Binding-site contacts:
Ligand atom N3 contacts residue PRO419 of chain 1.H at 4.3 Å.
Ligand atom N6 contacts residue GLY639 of chain 1.H at 2.8 Å (h-bond).
Ligand atom N1 contacts residue ILE622 of chain 1.H at 4.4 Å.
Ligand atom C2 contacts residue GLY639 of chain 1.H at 3.7 Å.
Ligand atom O2P contacts residue PHE629 of chain 1.H at 4.0 Å.
Ligand atom C5 contacts residue PRO419 of chain 1.H at 4.2 Å (hydrophobic).
Ligand atom C6 contacts residue SER632 of chain 1.H at 4.3 Å.
Ligand atom N7 contacts residue PRO419 of chain 1.H at 4.4 Å.
Ligand atom N6 contacts residue PHE638 of chain 1.H at 3.8 Å.
Ligand atom C1' contacts residue HIS630 of chain 1.H at 4.0 Å.
Ligand atom C8 contacts residue HIS630 of chain 1.H at 3.4 Å.
Ligand atom O2P contacts residue HIS628 of chain 1.H at 4.3 Å.
Ligand atom N9 contacts residue PRO419 of chain 1.H at 4.2 Å.
Ligand atom O5' contacts residue PRO631 of chain 1.H at 4.1 Å.
Ligand atom N7 contacts residue SER632 of chain 1.H at 3.8 Å.
Ligand atom C6 contacts residue GLY639 of chain 1.H at 3.7 Å.
Ligand atom N1 contacts residue PRO631 of chain 1.H at 4.2 Å.
Ligand atom N7 contacts residue ASP609 of chain 1.H at 4.4 Å.
Ligand atom N6 contacts residue PRO631 of chain 1.H at 3.9 Å.
Ligand atom N6 contacts residue PRO633 of chain 1.H at 4.2 Å.
Ligand atom O4' contacts residue HIS630 of chain 1.H at 4.4 Å.
Ligand atom O4' contacts residue PRO631 of chain 1.H at 3.8 Å.
Ligand atom C6 contacts residue PRO631 of chain 1.H at 4.0 Å (hydrophobic).
Ligand atom C6 contacts residue VAL418 of chain 1.H at 3.8 Å (hydrophobic).
Ligand atom N6 contacts residue SER632 of chain 1.H at 3.9 Å.
Ligand atom N9 contacts residue HIS630 of chain 1.H at 4.2 Å.
Ligand atom N6 contacts residue GLY637 of chain 1.H at 4.1 Å.
Ligand atom C2' contacts residue PRO419 of chain 1.H at 4.0 Å (hydrophobic).
Ligand atom N1 contacts residue GLY639 of chain 1.H at 2.9 Å (h-bond).
Ligand atom C6 contacts residue PRO419 of chain 1.H at 4.4 Å (hydrophobic).
Ligand atom C2 contacts residue PRO419 of chain 1.H at 4.4 Å (hydrophobic).
Ligand atom N1 contacts residue VAL418 of chain 1.H at 3.8 Å.
Ligand atom O5' contacts residue PHE629 of chain 1.H at 4.2 Å.
Ligand atom C5 contacts residue PRO631 of chain 1.H at 4.4 Å (hydrophobic).
Ligand atom N7 contacts residue HIS630 of chain 1.H at 4.1 Å.
Ligand atom C4 contacts residue PRO419 of chain 1.H at 4.2 Å (hydrophobic).
Ligand atom C8 contacts residue PRO419 of chain 1.H at 4.3 Å (hydrophobic).
Ligand atom N6 contacts residue VAL418 of chain 1.H at 3.6 Å.
Ligand atom C5 contacts residue SER632 of chain 1.H at 4.3 Å.
Ligand atom O2P contacts residue PRO631 of chain 1.H at 3.8 Å.

Sequence of chain 1.H:
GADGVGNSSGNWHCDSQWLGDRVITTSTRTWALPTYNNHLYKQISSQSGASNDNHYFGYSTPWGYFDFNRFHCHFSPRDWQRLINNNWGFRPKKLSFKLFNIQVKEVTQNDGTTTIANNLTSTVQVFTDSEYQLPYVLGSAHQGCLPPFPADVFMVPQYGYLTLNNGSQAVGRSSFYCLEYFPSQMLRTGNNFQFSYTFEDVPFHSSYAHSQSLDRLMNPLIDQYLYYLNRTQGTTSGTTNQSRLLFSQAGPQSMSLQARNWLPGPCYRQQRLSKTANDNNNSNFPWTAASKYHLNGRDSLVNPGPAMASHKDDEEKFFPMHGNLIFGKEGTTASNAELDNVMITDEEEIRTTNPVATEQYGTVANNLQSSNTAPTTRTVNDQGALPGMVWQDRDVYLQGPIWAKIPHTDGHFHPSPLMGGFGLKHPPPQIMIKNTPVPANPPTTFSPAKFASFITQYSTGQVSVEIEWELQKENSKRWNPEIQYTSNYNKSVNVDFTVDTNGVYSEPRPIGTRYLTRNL

The protein below binds the small molecule below.
Small molecule (SMILES): Nc1ncnc2c1ncn2[C@H]1C[C@H](O)[C@@H](COP(=O)(O)O)O1